Sequence of chain 3.A:
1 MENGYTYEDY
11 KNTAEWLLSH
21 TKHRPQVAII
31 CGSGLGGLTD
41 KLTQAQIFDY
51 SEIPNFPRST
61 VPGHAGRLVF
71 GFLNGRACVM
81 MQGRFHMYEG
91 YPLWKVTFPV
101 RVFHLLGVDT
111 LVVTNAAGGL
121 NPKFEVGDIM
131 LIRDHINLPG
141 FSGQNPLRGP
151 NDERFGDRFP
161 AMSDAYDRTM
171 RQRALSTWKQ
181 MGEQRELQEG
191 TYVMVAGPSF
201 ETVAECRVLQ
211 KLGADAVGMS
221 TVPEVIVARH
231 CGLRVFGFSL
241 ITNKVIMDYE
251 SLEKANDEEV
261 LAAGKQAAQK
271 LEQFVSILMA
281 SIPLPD

Binding-site contacts:
Ligand atom C5 contacts residue GLY118 of chain 1.A at 3.6 Å.
Ligand atom O3' contacts residue PO41 of chain 1.B at 2.2 Å (h-bond).
Ligand atom N1 contacts residue GLU201 of chain 1.A at 2.8 Å (salt-bridge).
Ligand atom C6 contacts residue GLU201 of chain 1.A at 3.6 Å.
Ligand atom N7 contacts residue ALA117 of chain 1.A at 3.7 Å.
Ligand atom C4 contacts residue VAL217 of chain 1.A at 3.8 Å (hydrophobic).
Ligand atom O5' contacts residue ASP257 of chain 1.A at 2.9 Å (salt-bridge).
Ligand atom C5 contacts residue PHE200 of chain 1.A at 3.8 Å (hydrophobic).
Ligand atom O6 contacts residue GLY118 of chain 1.A at 3.5 Å.
Ligand atom C1' contacts residue PO41 of chain 1.B at 3.7 Å.
Ligand atom C3' contacts residue MET219 of chain 1.A at 3.4 Å (hydrophobic).
Ligand atom N4' contacts residue PO41 of chain 1.B at 3.6 Å.
Ligand atom C5' contacts residue ASP257 of chain 1.A at 3.1 Å.
Ligand atom O2' contacts residue MET219 of chain 1.A at 3.0 Å (h-bond).
Ligand atom C3' contacts residue PO41 of chain 1.B at 3.1 Å.
Ligand atom N3 contacts residue VAL217 of chain 1.A at 3.8 Å.
Ligand atom O6 contacts residue ASN243 of chain 1.A at 3.1 Å (h-bond).
Ligand atom C1' contacts residue ALA116 of chain 1.A at 3.5 Å (hydrophobic).
Ligand atom C2' contacts residue MET219 of chain 1.A at 3.7 Å (hydrophobic).
Ligand atom O6 contacts residue GLU201 of chain 1.A at 3.6 Å (salt-bridge).
Ligand atom N1 contacts residue VAL217 of chain 1.A at 3.5 Å.
Ligand atom C2' contacts residue PO41 of chain 1.B at 3.4 Å.
Ligand atom O2' contacts residue PO41 of chain 1.B at 2.6 Å (h-bond).
Ligand atom N3 contacts residue MET219 of chain 1.A at 3.5 Å.
Ligand atom N7 contacts residue ASN243 of chain 1.A at 3.0 Å (h-bond).
Ligand atom O3' contacts residue MET219 of chain 1.A at 3.7 Å.
Ligand atom O5' contacts residue PHE200 of chain 1.A at 3.4 Å.
Ligand atom C6 contacts residue VAL217 of chain 1.A at 3.8 Å (hydrophobic).
Ligand atom O5' contacts residue VAL260 of chain 1.A at 3.6 Å.
Ligand atom C9 contacts residue ALA116 of chain 1.A at 3.7 Å (hydrophobic).
Ligand atom N4' contacts residue VAL260 of chain 1.A at 3.8 Å.
Ligand atom C4' contacts residue PO41 of chain 1.B at 3.4 Å.
Ligand atom N7 contacts residue GLY118 of chain 1.A at 3.5 Å (h-bond).
Ligand atom C2 contacts residue GLU201 of chain 1.A at 3.4 Å.
Ligand atom C5 contacts residue VAL217 of chain 1.A at 3.8 Å (hydrophobic).
Ligand atom O3' contacts residue TYR88 of chain 1.A at 3.4 Å (h-bond).
Ligand atom C8 contacts residue ASN243 of chain 1.A at 3.8 Å.
Ligand atom C2 contacts residue VAL217 of chain 1.A at 3.8 Å (hydrophobic).
Ligand atom C5' contacts residue PHE159 of chain 3.A at 3.5 Å (hydrophobic).
Ligand atom N3 contacts residue GLY218 of chain 1.A at 3.5 Å.

Sequence of chain 1.A:
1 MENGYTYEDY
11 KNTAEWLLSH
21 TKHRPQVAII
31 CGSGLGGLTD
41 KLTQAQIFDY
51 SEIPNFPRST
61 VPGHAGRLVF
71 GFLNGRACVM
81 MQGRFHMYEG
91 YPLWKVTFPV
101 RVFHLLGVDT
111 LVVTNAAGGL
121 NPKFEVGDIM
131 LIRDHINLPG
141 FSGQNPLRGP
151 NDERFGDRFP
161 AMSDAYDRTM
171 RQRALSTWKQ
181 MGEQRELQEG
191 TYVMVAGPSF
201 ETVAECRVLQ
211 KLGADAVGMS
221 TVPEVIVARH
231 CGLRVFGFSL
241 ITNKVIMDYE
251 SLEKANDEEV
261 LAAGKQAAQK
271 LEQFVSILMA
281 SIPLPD

A protein and the small-molecule ligand that binds it are described below.
Small molecule (SMILES): O=c1[nH]cnc2c([C@@H]3N[C@H](CO)[C@@H](O)[C@H]3O)c[nH]c12